Binding-site contacts:
Ligand atom O6 contacts residue DG4 of chain 32.C at 3.5 Å (h-bond).
Ligand atom N3 contacts residue DG3 of chain 32.C at 3.4 Å.
Ligand atom O4' contacts residue ASP401 of chain 32.A at 3.2 Å (salt-bridge).
Ligand atom N4 contacts residue GLU489 of chain 32.A at 3.7 Å.
Ligand atom O4' contacts residue SER403 of chain 32.A at 3.3 Å (h-bond).
Ligand atom N1 contacts residue DG3 of chain 32.C at 3.5 Å.
Ligand atom C5 contacts residue DG3 of chain 32.C at 3.4 Å.
Ligand atom O6 contacts residue DG3 of chain 32.C at 3.5 Å.
Ligand atom O3' contacts residue HIS496 of chain 32.A at 3.7 Å.
Ligand atom C4 contacts residue GLU493 of chain 32.A at 3.4 Å.
Ligand atom N3 contacts residue GLU493 of chain 32.A at 3.5 Å (salt-bridge).
Ligand atom O3' contacts residue ASP401 of chain 32.A at 3.5 Å.
Ligand atom N4 contacts residue VAL495 of chain 32.A at 3.1 Å.
Ligand atom C4' contacts residue ASP401 of chain 32.A at 3.5 Å.
Ligand atom N4 contacts residue GLU493 of chain 32.A at 2.6 Å (salt-bridge).
Ligand atom O3' contacts residue SER403 of chain 32.A at 3.5 Å.
Ligand atom O4' contacts residue DG3 of chain 32.C at 3.2 Å (h-bond).
Ligand atom C2 contacts residue DG3 of chain 32.C at 3.4 Å.
Ligand atom C4 contacts residue VAL495 of chain 32.A at 3.1 Å (hydrophobic).
Ligand atom N2 contacts residue DG3 of chain 32.C at 3.5 Å (h-bond).
Ligand atom C6 contacts residue TYR404 of chain 32.A at 3.6 Å (hydrophobic).
Ligand atom O5' contacts residue ASP401 of chain 32.A at 3.7 Å.
Ligand atom C6 contacts residue VAL495 of chain 32.A at 3.7 Å (hydrophobic).
Ligand atom C5' contacts residue PHE402 of chain 32.A at 3.4 Å (hydrophobic).
Ligand atom C5' contacts residue SER403 of chain 32.A at 3.2 Å.
Ligand atom O5' contacts residue SER403 of chain 32.A at 3.1 Å (h-bond).
Ligand atom C5' contacts residue ASP401 of chain 32.A at 3.5 Å.
Ligand atom C4 contacts residue PHE487 of chain 32.A at 3.7 Å (hydrophobic).
Ligand atom C6 contacts residue DG3 of chain 32.C at 3.5 Å.
Ligand atom C8 contacts residue DG3 of chain 32.C at 3.6 Å.
Ligand atom C1' contacts residue SER403 of chain 32.A at 3.2 Å.
Ligand atom N1 contacts residue TYR404 of chain 32.A at 3.6 Å.
Ligand atom C2 contacts residue TYR404 of chain 32.A at 3.6 Å (hydrophobic).
Ligand atom C1' contacts residue DG3 of chain 32.C at 3.7 Å.
Ligand atom C4 contacts residue DG3 of chain 32.C at 3.5 Å.
Ligand atom C2' contacts residue THR494 of chain 32.A at 3.3 Å.
Ligand atom N9 contacts residue DG3 of chain 32.C at 3.6 Å.
Ligand atom N4 contacts residue PHE487 of chain 32.A at 2.9 Å (h-bond).
Ligand atom C5 contacts residue VAL495 of chain 32.A at 3.0 Å (hydrophobic).
Ligand atom OP2 contacts residue HIS496 of chain 32.A at 2.9 Å (h-bond).

Sequence of chain 32.A:
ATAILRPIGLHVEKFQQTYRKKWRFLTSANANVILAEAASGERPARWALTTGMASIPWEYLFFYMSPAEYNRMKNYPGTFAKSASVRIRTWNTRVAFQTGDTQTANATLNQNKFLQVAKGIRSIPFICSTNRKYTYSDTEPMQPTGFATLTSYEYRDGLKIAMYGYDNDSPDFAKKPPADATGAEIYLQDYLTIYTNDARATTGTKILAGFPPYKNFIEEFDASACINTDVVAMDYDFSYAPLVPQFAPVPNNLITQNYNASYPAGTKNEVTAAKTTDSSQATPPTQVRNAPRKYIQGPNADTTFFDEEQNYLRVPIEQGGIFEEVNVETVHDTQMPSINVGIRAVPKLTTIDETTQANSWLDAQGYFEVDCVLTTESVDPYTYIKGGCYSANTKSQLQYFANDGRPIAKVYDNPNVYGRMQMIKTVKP

The small molecule below binds the protein below.
Small molecule (SMILES): Nc1ccn([C@H]2C[C@H](O[P](=O)(O)OC[C@H]3O[C@@H](n4cnc5c(=O)nc(N)[nH]c54)C[C@@H]3O[P](=O)(O)OC[C@H]3O[C@@H](n4cnc5c(N)ncnc54)C[C@@H]3O)[C@@H](COP(=O)=O)O2)c(=O)n1